Sequence of chain 52.Z:
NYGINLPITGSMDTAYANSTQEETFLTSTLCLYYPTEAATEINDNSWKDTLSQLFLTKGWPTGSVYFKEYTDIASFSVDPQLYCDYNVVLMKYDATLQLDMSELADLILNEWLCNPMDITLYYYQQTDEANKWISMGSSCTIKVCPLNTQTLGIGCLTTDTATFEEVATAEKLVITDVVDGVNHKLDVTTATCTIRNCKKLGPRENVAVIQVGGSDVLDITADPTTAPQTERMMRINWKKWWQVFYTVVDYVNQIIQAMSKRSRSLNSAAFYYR

Binding-site contacts:
Ligand atom O7 contacts residue ASN19 of chain 52.Z at 4.5 Å.
Ligand atom C3 contacts residue ASN19 of chain 52.Z at 4.4 Å.
Ligand atom O6 contacts residue ASN19 of chain 52.Z at 4.5 Å.
Ligand atom C6 contacts residue ASN19 of chain 52.Z at 4.1 Å.
Ligand atom C5 contacts residue ASN19 of chain 52.Z at 3.4 Å.
Ligand atom N2 contacts residue ASN19 of chain 52.Z at 4.0 Å.
Ligand atom O5 contacts residue ASN19 of chain 52.Z at 2.2 Å (h-bond).
Ligand atom C1 contacts residue ASN19 of chain 52.Z at 1.9 Å.
Ligand atom C2 contacts residue ASN19 of chain 52.Z at 3.4 Å.

This protein binds this small molecule.
Small molecule (SMILES): CC(=O)N[C@H]1[C@H](O[C@H]2[C@H](O)[C@@H](NC(C)=O)CO[C@@H]2CO)O[C@H](CO)[C@@H](O)[C@@H]1O